Binding-site contacts:
Ligand atom C2 contacts residue ASN196 of chain 1.B at 3.8 Å.
Ligand atom C1 contacts residue ASN196 of chain 1.B at 3.3 Å.
Ligand atom N2 contacts residue ASN196 of chain 1.B at 3.1 Å (h-bond).
Ligand atom C7 contacts residue ASN196 of chain 1.B at 4.0 Å.
Ligand atom C8 contacts residue ASN196 of chain 1.B at 3.6 Å.

A small-molecule ligand and the protein it binds are described below.
Small molecule (SMILES): CC(=O)N[C@H]1[C@H](O[C@H]2[C@H](O)[C@@H](NC(C)=O)CO[C@@H]2CO)O[C@H](CO)[C@@H](O[C@@H]2O[C@H](CO)[C@@H](O)[C@H](O)[C@H]2NC(C)=O)[C@@H]1O

Sequence of chain 1.B:
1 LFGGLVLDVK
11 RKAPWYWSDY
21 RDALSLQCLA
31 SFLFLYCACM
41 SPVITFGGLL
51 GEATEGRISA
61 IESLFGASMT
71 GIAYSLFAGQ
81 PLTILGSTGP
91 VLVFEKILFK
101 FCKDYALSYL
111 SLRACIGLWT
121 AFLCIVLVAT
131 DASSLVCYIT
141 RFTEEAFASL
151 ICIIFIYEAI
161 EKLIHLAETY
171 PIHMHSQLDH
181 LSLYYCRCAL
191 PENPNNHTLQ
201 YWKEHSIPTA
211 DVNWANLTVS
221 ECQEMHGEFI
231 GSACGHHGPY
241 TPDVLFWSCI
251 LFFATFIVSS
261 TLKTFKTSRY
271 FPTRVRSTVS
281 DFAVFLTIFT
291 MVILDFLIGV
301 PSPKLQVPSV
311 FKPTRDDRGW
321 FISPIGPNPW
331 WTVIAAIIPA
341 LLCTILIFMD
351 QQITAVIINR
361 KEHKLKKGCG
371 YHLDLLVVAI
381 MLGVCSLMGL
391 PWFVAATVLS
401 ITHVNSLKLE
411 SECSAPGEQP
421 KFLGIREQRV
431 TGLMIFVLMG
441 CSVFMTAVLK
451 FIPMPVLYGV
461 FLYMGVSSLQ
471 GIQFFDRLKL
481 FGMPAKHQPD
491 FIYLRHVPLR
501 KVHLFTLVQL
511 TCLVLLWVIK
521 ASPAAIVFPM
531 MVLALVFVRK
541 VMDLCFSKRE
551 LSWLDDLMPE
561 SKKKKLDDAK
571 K